Sequence of chain 1.B:
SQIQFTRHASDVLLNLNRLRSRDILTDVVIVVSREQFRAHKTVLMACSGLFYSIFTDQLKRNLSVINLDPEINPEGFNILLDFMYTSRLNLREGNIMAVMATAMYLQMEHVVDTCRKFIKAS

Binding-site contacts:
Ligand atom N3 contacts residue TYR52 of chain 1.B at 3.5 Å.
Ligand atom N contacts residue MET45 of chain 1.B at 2.9 Å (h-bond).
Ligand atom C9 contacts residue TYR52 of chain 1.B at 3.3 Å (hydrophobic).
Ligand atom C6 contacts residue TYR52 of chain 1.B at 3.5 Å (hydrophobic).
Ligand atom N3 contacts residue ALA46 of chain 1.B at 3.7 Å.
Ligand atom C2 contacts residue GLN107 of chain 1.B at 4.1 Å.
Ligand atom N3 contacts residue MET45 of chain 1.B at 3.2 Å (h-bond).
Ligand atom C8 contacts residue TYR52 of chain 1.B at 4.1 Å (hydrophobic).
Ligand atom C20 contacts residue GLN107 of chain 1.B at 3.6 Å.
Ligand atom C contacts residue GLY49 of chain 1.B at 4.1 Å.
Ligand atom C6 contacts residue MET45 of chain 1.B at 3.9 Å (hydrophobic).
Ligand atom C1 contacts residue GLY49 of chain 1.B at 3.5 Å.
Ligand atom C contacts residue TYR52 of chain 1.B at 3.9 Å (hydrophobic).
Ligand atom N6 contacts residue GLN107 of chain 1.B at 3.4 Å (h-bond).
Ligand atom N1 contacts residue TYR52 of chain 1.B at 3.6 Å.
Ligand atom O2 contacts residue GLN107 of chain 1.B at 3.1 Å (h-bond).
Ligand atom C11 contacts residue TYR52 of chain 1.B at 3.6 Å (hydrophobic).
Ligand atom C20 contacts residue GLU109 of chain 1.B at 3.9 Å.
Ligand atom N contacts residue TYR52 of chain 1.B at 3.8 Å.
Ligand atom C12 contacts residue TYR52 of chain 1.B at 4.1 Å (hydrophobic).
Ligand atom C19 contacts residue CYS47 of chain 1.B at 3.6 Å (hydrophobic).
Ligand atom C10 contacts residue TYR52 of chain 1.B at 3.9 Å (hydrophobic).
Ligand atom C19 contacts residue GLN107 of chain 1.B at 3.9 Å.
Ligand atom C4 contacts residue SER48 of chain 1.B at 4.0 Å.
Ligand atom C3 contacts residue SER48 of chain 1.B at 4.0 Å.
Ligand atom C21 contacts residue GLN107 of chain 1.B at 3.0 Å.
Ligand atom C20 contacts residue MET108 of chain 1.B at 4.0 Å (hydrophobic).
Ligand atom C2 contacts residue GLY49 of chain 1.B at 3.6 Å.
Ligand atom C3 contacts residue GLY49 of chain 1.B at 3.8 Å.
Ligand atom N2 contacts residue MET45 of chain 1.B at 4.0 Å.
Ligand atom C4 contacts residue MET45 of chain 1.B at 3.8 Å (hydrophobic).
Ligand atom C5 contacts residue MET45 of chain 1.B at 3.5 Å (hydrophobic).
Ligand atom O2 contacts residue GLU109 of chain 1.B at 2.9 Å (salt-bridge).
Ligand atom N6 contacts residue GLY49 of chain 1.B at 3.8 Å.
Ligand atom C19 contacts residue SER48 of chain 1.B at 4.0 Å.
Ligand atom C21 contacts residue MET108 of chain 1.B at 4.1 Å (hydrophobic).
Ligand atom C21 contacts residue GLU109 of chain 1.B at 3.7 Å.
Ligand atom C4 contacts residue ALA46 of chain 1.B at 3.7 Å (hydrophobic).
Ligand atom O2 contacts residue MET108 of chain 1.B at 3.8 Å.
Ligand atom N2 contacts residue TYR52 of chain 1.B at 3.3 Å.

A protein and the small-molecule ligand that binds it are described below.
Small molecule (SMILES): N#Cc1cnn2c(Nc3ccc4c(c3)CCC(=O)N4)cc(N3CCC[C@H]3CC(=O)O)nc12